Sequence of chain 1.A:
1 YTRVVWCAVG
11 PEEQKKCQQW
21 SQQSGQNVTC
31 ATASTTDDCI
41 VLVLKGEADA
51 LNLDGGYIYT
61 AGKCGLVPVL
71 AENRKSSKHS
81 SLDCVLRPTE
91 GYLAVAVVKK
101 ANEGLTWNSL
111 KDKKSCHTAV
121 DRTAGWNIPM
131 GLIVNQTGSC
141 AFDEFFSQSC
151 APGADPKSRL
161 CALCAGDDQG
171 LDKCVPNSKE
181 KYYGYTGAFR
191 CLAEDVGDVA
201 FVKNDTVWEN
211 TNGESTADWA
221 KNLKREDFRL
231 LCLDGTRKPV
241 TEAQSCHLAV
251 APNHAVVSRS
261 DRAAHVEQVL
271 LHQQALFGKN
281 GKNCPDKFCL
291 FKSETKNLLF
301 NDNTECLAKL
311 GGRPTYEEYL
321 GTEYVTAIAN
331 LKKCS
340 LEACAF

Binding-site contacts:
Ligand atom C7 contacts residue LEU132 of chain 1.A at 4.3 Å (hydrophobic).
Ligand atom C2 contacts residue ASN135 of chain 1.A at 2.3 Å.
Ligand atom O7 contacts residue ASN330 of chain 1.A at 3.6 Å.
Ligand atom C6 contacts residue ASN330 of chain 1.A at 4.2 Å.
Ligand atom C1 contacts residue ASN135 of chain 1.A at 1.4 Å.
Ligand atom C3 contacts residue ALA327 of chain 1.A at 4.4 Å (hydrophobic).
Ligand atom C7 contacts residue ASN330 of chain 1.A at 3.9 Å.
Ligand atom C4 contacts residue ASN330 of chain 1.A at 4.0 Å.
Ligand atom C8 contacts residue ILE128 of chain 1.A at 4.3 Å (hydrophobic).
Ligand atom O3 contacts residue ALA327 of chain 1.A at 4.2 Å.
Ligand atom O6 contacts residue THR326 of chain 1.A at 3.5 Å (h-bond).
Ligand atom C3 contacts residue ASN135 of chain 1.A at 3.7 Å.
Ligand atom C8 contacts residue GLY131 of chain 1.A at 3.9 Å.
Ligand atom C8 contacts residue ALA327 of chain 1.A at 4.0 Å (hydrophobic).
Ligand atom N2 contacts residue ALA327 of chain 1.A at 4.3 Å.
Ligand atom C7 contacts residue ALA327 of chain 1.A at 4.4 Å (hydrophobic).
Ligand atom O7 contacts residue LEU132 of chain 1.A at 3.9 Å.
Ligand atom O7 contacts residue ASN135 of chain 1.A at 3.8 Å.
Ligand atom O5 contacts residue THR326 of chain 1.A at 3.8 Å.
Ligand atom C2 contacts residue THR326 of chain 1.A at 4.4 Å.
Ligand atom C5 contacts residue ASN330 of chain 1.A at 3.9 Å.
Ligand atom O4 contacts residue THR326 of chain 1.A at 4.3 Å.
Ligand atom C3 contacts residue ASN330 of chain 1.A at 4.0 Å.
Ligand atom C5 contacts residue ASN135 of chain 1.A at 3.6 Å.
Ligand atom O3 contacts residue THR326 of chain 1.A at 4.1 Å.
Ligand atom C1 contacts residue THR326 of chain 1.A at 4.4 Å.
Ligand atom O7 contacts residue THR326 of chain 1.A at 4.5 Å.
Ligand atom C4 contacts residue ASN135 of chain 1.A at 4.1 Å.
Ligand atom N2 contacts residue GLY131 of chain 1.A at 4.3 Å.
Ligand atom N2 contacts residue ASN135 of chain 1.A at 2.8 Å (h-bond).
Ligand atom C8 contacts residue LEU132 of chain 1.A at 3.8 Å (hydrophobic).
Ligand atom C6 contacts residue GLU323 of chain 1.A at 3.4 Å.
Ligand atom C7 contacts residue GLY131 of chain 1.A at 4.5 Å.
Ligand atom C7 contacts residue ASN135 of chain 1.A at 3.5 Å.
Ligand atom O6 contacts residue GLU323 of chain 1.A at 2.7 Å (salt-bridge).
Ligand atom O4 contacts residue ASN330 of chain 1.A at 3.4 Å (h-bond).
Ligand atom O5 contacts residue ASN135 of chain 1.A at 2.4 Å (h-bond).
Ligand atom C8 contacts residue ASN330 of chain 1.A at 3.6 Å.

The protein below binds the small molecule below.
Small molecule (SMILES): CC(=O)N[C@H]1[C@H](O[C@H]2[C@H](O)[C@@H](NC(C)=O)CO[C@@H]2CO)O[C@H](CO)[C@@H](O[C@@H]2O[C@H](CO[C@@H]3O[C@H](CO)[C@@H](O)[C@H](O)[C@@H]3O)[C@@H](O[C@H]3O[C@H](CO)[C@@H](O)[C@H](O)[C@@H]3O)[C@H](O)[C@@H]2O)[C@@H]1O